Sequence of chain 1.A:
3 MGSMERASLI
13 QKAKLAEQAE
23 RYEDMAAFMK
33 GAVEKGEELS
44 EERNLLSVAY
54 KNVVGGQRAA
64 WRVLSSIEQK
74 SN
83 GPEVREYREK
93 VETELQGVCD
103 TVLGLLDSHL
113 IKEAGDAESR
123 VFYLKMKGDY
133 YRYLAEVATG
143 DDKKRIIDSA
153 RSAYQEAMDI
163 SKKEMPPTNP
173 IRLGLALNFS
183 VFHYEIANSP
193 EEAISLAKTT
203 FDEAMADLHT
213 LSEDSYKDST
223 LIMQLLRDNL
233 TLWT

Sequence of chain 1.B:
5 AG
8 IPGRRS

Binding-site contacts:
Ligand atom C17 contacts residue LEU223 of chain 1.A at 3.7 Å (hydrophobic).
Ligand atom C04 contacts residue ILE173 of chain 1.A at 3.6 Å (hydrophobic).
Ligand atom C21 contacts residue PHE124 of chain 1.A at 3.6 Å (hydrophobic).
Ligand atom C03 contacts residue LYS127 of chain 1.A at 2.5 Å.
Ligand atom C21 contacts residue ILE173 of chain 1.A at 3.5 Å (hydrophobic).
Ligand atom C12 contacts residue ARG11 of chain 1.B at 3.9 Å.
Ligand atom C04 contacts residue PRO172 of chain 1.A at 3.4 Å (hydrophobic).
Ligand atom C02 contacts residue LYS127 of chain 1.A at 1.4 Å.
Ligand atom C16 contacts residue ASP220 of chain 1.A at 3.7 Å.
Ligand atom C12 contacts residue GLY10 of chain 1.B at 4.0 Å.
Ligand atom C18 contacts residue ARG12 of chain 1.B at 3.8 Å.
Ligand atom C05 contacts residue ILE173 of chain 1.A at 3.5 Å (hydrophobic).
Ligand atom C03 contacts residue ILE173 of chain 1.A at 3.6 Å (hydrophobic).
Ligand atom C21 contacts residue LYS127 of chain 1.A at 3.8 Å.
Ligand atom C05 contacts residue PRO172 of chain 1.A at 3.5 Å (hydrophobic).
Ligand atom C12 contacts residue PRO9 of chain 1.B at 3.4 Å (hydrophobic).
Ligand atom C06 contacts residue ILE173 of chain 1.A at 3.3 Å (hydrophobic).
Ligand atom C14 contacts residue ARG12 of chain 1.B at 3.7 Å.
Ligand atom C20 contacts residue ILE173 of chain 1.A at 3.4 Å (hydrophobic).
Ligand atom C10 contacts residue PEG1 of chain 1.D at 3.2 Å.
Ligand atom C20 contacts residue ASN47 of chain 1.A at 3.4 Å.
Ligand atom C16 contacts residue ILE224 of chain 1.A at 3.8 Å (hydrophobic).
Ligand atom C11 contacts residue PRO9 of chain 1.B at 3.8 Å (hydrophobic).
Ligand atom C18 contacts residue ILE224 of chain 1.A at 4.0 Å (hydrophobic).
Ligand atom C17 contacts residue ILE224 of chain 1.A at 3.5 Å (hydrophobic).
Ligand atom C20 contacts residue PHE124 of chain 1.A at 3.9 Å (hydrophobic).
Ligand atom O19 contacts residue PRO172 of chain 1.A at 3.2 Å.
Ligand atom C13 contacts residue ARG12 of chain 1.B at 3.8 Å.
Ligand atom C15 contacts residue ARG12 of chain 1.B at 3.6 Å.
Ligand atom C15 contacts residue ASP220 of chain 1.A at 4.0 Å.
Ligand atom O08 contacts residue ASN47 of chain 1.A at 3.3 Å (h-bond).
Ligand atom C16 contacts residue ARG12 of chain 1.B at 3.8 Å.
Ligand atom C21 contacts residue ASN47 of chain 1.A at 4.1 Å.
Ligand atom C04 contacts residue LYS127 of chain 1.A at 3.0 Å.
Ligand atom N09 contacts residue ARG12 of chain 1.B at 3.8 Å.
Ligand atom C02 contacts residue ILE8 of chain 1.B at 3.8 Å (hydrophobic).
Ligand atom C11 contacts residue GLY10 of chain 1.B at 3.3 Å.
Ligand atom C10 contacts residue ARG12 of chain 1.B at 3.9 Å.
Ligand atom C17 contacts residue ARG12 of chain 1.B at 3.8 Å.
Ligand atom C12 contacts residue ARG12 of chain 1.B at 4.0 Å.

A protein and the small-molecule ligand that binds it are described below.
Small molecule (SMILES): O=Cc1ccc(S(=O)(=O)N2CCCc3ccccc32)cc1